Binding-site contacts:
Ligand atom O7 contacts residue GLU35 of chain 1.B at 4.0 Å.
Ligand atom C4 contacts residue ASN36 of chain 1.B at 4.2 Å.
Ligand atom O6 contacts residue PRO8 of chain 1.B at 4.0 Å.
Ligand atom N2 contacts residue GLU35 of chain 1.B at 3.3 Å (salt-bridge).
Ligand atom C7 contacts residue GLU35 of chain 1.B at 4.1 Å.
Ligand atom O5 contacts residue TYR23 of chain 1.B at 3.6 Å (h-bond).
Ligand atom C1 contacts residue TYR23 of chain 1.B at 3.5 Å (hydrophobic).
Ligand atom C6 contacts residue PRO8 of chain 1.B at 4.3 Å (hydrophobic).
Ligand atom C1 contacts residue ASN36 of chain 1.B at 1.4 Å.
Ligand atom C6 contacts residue TYR23 of chain 1.B at 4.3 Å (hydrophobic).
Ligand atom C8 contacts residue ASN36 of chain 1.B at 3.5 Å.
Ligand atom O5 contacts residue ASN36 of chain 1.B at 2.4 Å (h-bond).
Ligand atom O5 contacts residue PRO8 of chain 1.B at 4.2 Å.
Ligand atom C5 contacts residue TYR23 of chain 1.B at 3.6 Å (hydrophobic).
Ligand atom O6 contacts residue SER6 of chain 1.B at 4.0 Å.
Ligand atom O7 contacts residue ASN36 of chain 1.B at 4.4 Å.
Ligand atom C1 contacts residue GLU35 of chain 1.B at 4.4 Å.
Ligand atom C2 contacts residue GLU35 of chain 1.B at 4.2 Å.
Ligand atom C7 contacts residue ASN36 of chain 1.B at 3.4 Å.
Ligand atom C6 contacts residue SER6 of chain 1.B at 4.1 Å.
Ligand atom C5 contacts residue ASN36 of chain 1.B at 3.7 Å.
Ligand atom C3 contacts residue ASN36 of chain 1.B at 3.8 Å.
Ligand atom C2 contacts residue ASN36 of chain 1.B at 2.5 Å.
Ligand atom N2 contacts residue ASN36 of chain 1.B at 2.9 Å (h-bond).

The protein below binds the small molecule below.
Small molecule (SMILES): CC(=O)N[C@@H]1[C@@H](O)[C@H](O)[C@@H](CO)O[C@H]1O

Sequence of chain 1.B:
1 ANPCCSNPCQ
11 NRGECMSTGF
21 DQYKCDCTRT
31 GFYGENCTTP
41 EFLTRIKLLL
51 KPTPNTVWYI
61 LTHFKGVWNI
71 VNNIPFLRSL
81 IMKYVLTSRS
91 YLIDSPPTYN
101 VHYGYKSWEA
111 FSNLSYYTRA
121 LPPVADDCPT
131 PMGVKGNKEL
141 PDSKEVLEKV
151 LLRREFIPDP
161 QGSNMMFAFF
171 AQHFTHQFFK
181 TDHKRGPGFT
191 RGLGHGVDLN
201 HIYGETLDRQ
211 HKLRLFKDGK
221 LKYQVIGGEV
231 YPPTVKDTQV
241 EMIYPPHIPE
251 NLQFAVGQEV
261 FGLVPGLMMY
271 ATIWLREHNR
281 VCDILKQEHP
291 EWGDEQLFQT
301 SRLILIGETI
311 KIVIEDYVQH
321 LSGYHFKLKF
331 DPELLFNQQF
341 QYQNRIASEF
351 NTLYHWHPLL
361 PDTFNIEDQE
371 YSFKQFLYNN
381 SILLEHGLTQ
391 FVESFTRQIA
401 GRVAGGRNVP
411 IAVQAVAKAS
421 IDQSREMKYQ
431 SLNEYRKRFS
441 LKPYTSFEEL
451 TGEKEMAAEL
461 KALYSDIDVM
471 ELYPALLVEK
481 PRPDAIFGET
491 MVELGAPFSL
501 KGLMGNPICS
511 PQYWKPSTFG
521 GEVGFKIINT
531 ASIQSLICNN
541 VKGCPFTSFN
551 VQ